A small-molecule ligand and the protein it binds are described below.
Small molecule (SMILES): CC(=O)N[C@H]1[C@H](O[C@H]2[C@H](O)[C@@H](NC(C)=O)CO[C@@H]2CO[C@@H]2O[C@@H](C)[C@@H](O)[C@@H](O)[C@@H]2O)O[C@H](CO)[C@@H](O[C@@H]2O[C@H](CO)[C@@H](O)[C@H](O)[C@@H]2O)[C@@H]1O

Binding-site contacts:
Ligand atom C1 contacts residue GLN527 of chain 1.B at 3.6 Å.
Ligand atom C7 contacts residue GLN527 of chain 1.B at 3.8 Å.
Ligand atom C5 contacts residue ASN416 of chain 1.B at 3.6 Å.
Ligand atom O3 contacts residue PRO524 of chain 1.B at 3.8 Å.
Ligand atom C7 contacts residue ASN416 of chain 1.B at 3.0 Å.
Ligand atom O7 contacts residue PRO524 of chain 1.B at 3.9 Å.
Ligand atom O5 contacts residue GLY523 of chain 1.B at 3.8 Å.
Ligand atom C4 contacts residue ASN416 of chain 1.B at 4.2 Å.
Ligand atom O3 contacts residue GLY523 of chain 1.B at 4.2 Å.
Ligand atom C3 contacts residue GLN527 of chain 1.B at 3.5 Å.
Ligand atom C4 contacts residue GLU522 of chain 1.B at 3.8 Å.
Ligand atom C5 contacts residue GLU522 of chain 1.B at 3.8 Å.
Ligand atom C4 contacts residue GLU522 of chain 1.B at 4.2 Å.
Ligand atom C2 contacts residue ASN416 of chain 1.B at 2.5 Å.
Ligand atom C4 contacts residue PRO524 of chain 1.B at 4.0 Å (hydrophobic).
Ligand atom C8 contacts residue GLN527 of chain 1.B at 4.0 Å.
Ligand atom O3 contacts residue THR418 of chain 1.B at 3.2 Å (h-bond).
Ligand atom C5 contacts residue ASN416 of chain 1.B at 3.7 Å.
Ligand atom C3 contacts residue THR418 of chain 1.B at 4.0 Å.
Ligand atom O6 contacts residue GLU522 of chain 1.B at 4.1 Å.
Ligand atom C8 contacts residue GLU403 of chain 1.B at 3.5 Å.
Ligand atom C3 contacts residue ASN416 of chain 1.B at 3.8 Å.
Ligand atom C3 contacts residue GLU522 of chain 1.B at 3.7 Å.
Ligand atom O4 contacts residue THR418 of chain 1.B at 3.0 Å (h-bond).
Ligand atom C3 contacts residue PRO524 of chain 1.B at 3.6 Å (hydrophobic).
Ligand atom O7 contacts residue ASN416 of chain 1.B at 2.7 Å (h-bond).
Ligand atom C4 contacts residue ASP417 of chain 1.B at 4.1 Å.
Ligand atom C6 contacts residue ASP421 of chain 1.B at 3.4 Å.
Ligand atom C1 contacts residue ASN416 of chain 1.B at 1.4 Å.
Ligand atom N2 contacts residue GLN527 of chain 1.B at 2.9 Å (h-bond).
Ligand atom N2 contacts residue ASN416 of chain 1.B at 3.0 Å (h-bond).
Ligand atom C2 contacts residue GLN527 of chain 1.B at 3.5 Å.
Ligand atom C6 contacts residue ASP417 of chain 1.B at 3.8 Å.
Ligand atom O3 contacts residue GLN527 of chain 1.B at 4.2 Å.
Ligand atom C6 contacts residue ASN416 of chain 1.B at 3.0 Å.
Ligand atom C6 contacts residue GLN527 of chain 1.B at 3.7 Å.
Ligand atom O5 contacts residue ASN416 of chain 1.B at 2.3 Å (h-bond).
Ligand atom O4 contacts residue PRO524 of chain 1.B at 3.3 Å.
Ligand atom C4 contacts residue THR418 of chain 1.B at 3.5 Å.
Ligand atom O4 contacts residue GLU522 of chain 1.B at 3.3 Å (salt-bridge).

Sequence of chain 1.B:
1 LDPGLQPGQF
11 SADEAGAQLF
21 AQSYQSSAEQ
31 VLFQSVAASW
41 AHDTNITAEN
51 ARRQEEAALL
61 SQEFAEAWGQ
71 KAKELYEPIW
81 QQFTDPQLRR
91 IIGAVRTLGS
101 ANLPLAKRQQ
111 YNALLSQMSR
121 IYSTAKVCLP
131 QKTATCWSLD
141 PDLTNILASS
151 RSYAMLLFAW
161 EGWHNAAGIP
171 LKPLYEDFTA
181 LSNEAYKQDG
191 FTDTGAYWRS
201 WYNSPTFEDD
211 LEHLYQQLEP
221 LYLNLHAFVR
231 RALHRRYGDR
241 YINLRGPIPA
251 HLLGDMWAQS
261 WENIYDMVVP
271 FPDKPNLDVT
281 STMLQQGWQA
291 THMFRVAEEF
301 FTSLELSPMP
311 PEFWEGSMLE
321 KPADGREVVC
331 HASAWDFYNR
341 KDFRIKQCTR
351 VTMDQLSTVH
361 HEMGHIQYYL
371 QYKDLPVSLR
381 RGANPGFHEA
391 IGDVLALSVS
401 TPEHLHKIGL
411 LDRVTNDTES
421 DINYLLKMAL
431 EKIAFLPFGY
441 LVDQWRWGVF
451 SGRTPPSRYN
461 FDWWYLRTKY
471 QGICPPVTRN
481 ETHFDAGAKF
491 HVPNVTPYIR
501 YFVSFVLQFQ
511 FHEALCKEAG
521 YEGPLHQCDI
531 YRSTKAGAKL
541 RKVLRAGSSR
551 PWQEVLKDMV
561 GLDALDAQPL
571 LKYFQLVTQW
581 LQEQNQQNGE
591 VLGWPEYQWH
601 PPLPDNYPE